Binding-site contacts:
Ligand atom O4 contacts residue ALA126 of chain 1.B at 3.9 Å.
Ligand atom O1 contacts residue LEU320 of chain 1.B at 3.8 Å.
Ligand atom C5 contacts residue SER264 of chain 1.B at 3.9 Å.
Ligand atom O1 contacts residue HIS321 of chain 1.B at 2.6 Å (h-bond).
Ligand atom O3 contacts residue ALA126 of chain 1.B at 3.2 Å.
Ligand atom O3 contacts residue ASP128 of chain 1.B at 2.5 Å (salt-bridge).
Ligand atom C3 contacts residue TYR197 of chain 1.B at 3.6 Å (hydrophobic).
Ligand atom C4 contacts residue PHE186 of chain 1.B at 3.9 Å (hydrophobic).
Ligand atom O2 contacts residue ASP128 of chain 1.B at 2.6 Å (salt-bridge).
Ligand atom O4 contacts residue TYR197 of chain 1.B at 3.6 Å (h-bond).
Ligand atom O5 contacts residue ALA126 of chain 1.B at 3.3 Å.
Ligand atom C5 contacts residue TYR361 of chain 1.B at 3.8 Å (hydrophobic).
Ligand atom O2 contacts residue ASP61 of chain 1.B at 2.8 Å (salt-bridge).
Ligand atom C5 contacts residue PRO125 of chain 1.B at 3.5 Å (hydrophobic).
Ligand atom C4 contacts residue ILE187 of chain 1.B at 3.9 Å (hydrophobic).
Ligand atom O2 contacts residue TYR360 of chain 1.B at 3.6 Å.
Ligand atom C5 contacts residue ASP265 of chain 1.B at 3.5 Å.
Ligand atom O2 contacts residue ARG268 of chain 1.B at 2.9 Å (salt-bridge).
Ligand atom C1 contacts residue HIS321 of chain 1.B at 3.3 Å.
Ligand atom C2 contacts residue ARG68 of chain 1.B at 4.0 Å.
Ligand atom O3 contacts residue ALA70 of chain 1.B at 3.6 Å.
Ligand atom C4 contacts residue TRP112 of chain 1.B at 3.9 Å (hydrophobic).
Ligand atom C1 contacts residue TRP112 of chain 1.B at 3.8 Å (hydrophobic).
Ligand atom O4 contacts residue ASP265 of chain 1.B at 3.9 Å.
Ligand atom O2 contacts residue ASN64 of chain 1.B at 3.8 Å.
Ligand atom O2 contacts residue TRP112 of chain 1.B at 3.8 Å.
Ligand atom C2 contacts residue ASP128 of chain 1.B at 3.6 Å.
Ligand atom C2 contacts residue ASP61 of chain 1.B at 3.6 Å.
Ligand atom C3 contacts residue ASP128 of chain 1.B at 3.4 Å.
Ligand atom O5 contacts residue SER264 of chain 1.B at 3.6 Å.
Ligand atom O3 contacts residue ASP61 of chain 1.B at 3.4 Å (salt-bridge).
Ligand atom O3 contacts residue PHE186 of chain 1.B at 3.8 Å.
Ligand atom O5 contacts residue ARG68 of chain 1.B at 3.5 Å (salt-bridge).
Ligand atom C2 contacts residue ALA70 of chain 1.B at 3.9 Å (hydrophobic).
Ligand atom O4 contacts residue TRP112 of chain 1.B at 3.7 Å.
Ligand atom O3 contacts residue ARG68 of chain 1.B at 2.9 Å (salt-bridge).
Ligand atom O3 contacts residue HIS256 of chain 1.B at 3.5 Å (h-bond).
Ligand atom C5 contacts residue TRP112 of chain 1.B at 3.8 Å (hydrophobic).
Ligand atom C5 contacts residue ARG68 of chain 1.B at 3.9 Å.
Ligand atom C3 contacts residue ARG68 of chain 1.B at 3.8 Å.

This small molecule binds to this protein.
Small molecule (SMILES): O[C@@H]1[C@@H](O)[C@H](O[C@@H]2CO[C@@H](O[C@@H]3CO[C@@H](O[C@@H]4CO[C@@H](O)[C@H](O)[C@H]4O)[C@H](O)[C@H]3O)[C@H](O)[C@H]2O)OC[C@H]1O

Sequence of chain 1.B:
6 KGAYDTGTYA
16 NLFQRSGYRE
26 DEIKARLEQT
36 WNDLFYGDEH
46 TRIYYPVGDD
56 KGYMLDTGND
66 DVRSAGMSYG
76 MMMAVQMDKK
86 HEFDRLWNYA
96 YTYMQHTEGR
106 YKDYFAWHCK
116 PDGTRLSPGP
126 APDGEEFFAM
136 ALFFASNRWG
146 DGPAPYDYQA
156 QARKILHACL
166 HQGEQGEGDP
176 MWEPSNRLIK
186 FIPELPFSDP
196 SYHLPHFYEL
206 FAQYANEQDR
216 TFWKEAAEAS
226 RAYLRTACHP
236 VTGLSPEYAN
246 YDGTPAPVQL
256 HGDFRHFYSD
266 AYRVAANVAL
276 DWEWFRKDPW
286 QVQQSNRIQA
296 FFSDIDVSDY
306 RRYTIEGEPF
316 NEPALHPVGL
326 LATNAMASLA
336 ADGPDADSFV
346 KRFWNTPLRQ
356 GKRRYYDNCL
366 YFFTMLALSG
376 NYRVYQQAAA